A protein and the small-molecule ligand that binds it are described below.
Small molecule (SMILES): CNCCCc1cc(C)cc(N)n1

Sequence of chain 1.D:
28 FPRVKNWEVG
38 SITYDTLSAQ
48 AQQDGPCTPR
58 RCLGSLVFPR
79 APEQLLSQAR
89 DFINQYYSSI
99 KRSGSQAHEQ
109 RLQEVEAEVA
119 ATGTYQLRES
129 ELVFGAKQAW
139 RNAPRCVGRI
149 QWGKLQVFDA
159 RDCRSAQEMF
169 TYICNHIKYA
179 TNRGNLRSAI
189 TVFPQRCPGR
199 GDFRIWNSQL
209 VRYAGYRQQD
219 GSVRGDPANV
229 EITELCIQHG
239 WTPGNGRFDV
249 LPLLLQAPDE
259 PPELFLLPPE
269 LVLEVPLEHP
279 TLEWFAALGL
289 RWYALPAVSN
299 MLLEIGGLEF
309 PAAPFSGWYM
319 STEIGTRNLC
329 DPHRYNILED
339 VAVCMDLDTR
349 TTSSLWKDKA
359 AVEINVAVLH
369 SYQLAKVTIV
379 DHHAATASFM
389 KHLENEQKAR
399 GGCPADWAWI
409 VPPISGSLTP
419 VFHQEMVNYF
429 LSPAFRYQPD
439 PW

Binding-site contacts:
Ligand atom N11 contacts residue HEM1 of chain 1.JA at 3.1 Å (h-bond).
Ligand atom C08 contacts residue GLU321 of chain 1.D at 3.4 Å.
Ligand atom C05 contacts residue PRO294 of chain 1.D at 4.3 Å (hydrophobic).
Ligand atom N02 contacts residue TYR317 of chain 1.D at 3.7 Å.
Ligand atom C10 contacts residue VAL296 of chain 1.D at 4.3 Å (hydrophobic).
Ligand atom C09 contacts residue VAL296 of chain 1.D at 3.9 Å (hydrophobic).
Ligand atom N02 contacts residue PRO294 of chain 1.D at 4.0 Å.
Ligand atom C12 contacts residue HEM1 of chain 1.JA at 3.1 Å.
Ligand atom C07 contacts residue PRO294 of chain 1.D at 3.7 Å (hydrophobic).
Ligand atom C03 contacts residue HEM1 of chain 1.JA at 3.5 Å.
Ligand atom N02 contacts residue HEM1 of chain 1.JA at 3.4 Å.
Ligand atom N01 contacts residue GLU321 of chain 1.D at 2.7 Å (salt-bridge).
Ligand atom C02 contacts residue TRP316 of chain 1.D at 3.7 Å (hydrophobic).
Ligand atom C08 contacts residue VAL296 of chain 1.D at 3.9 Å (hydrophobic).
Ligand atom C02 contacts residue HEM1 of chain 1.JA at 3.8 Å.
Ligand atom C03 contacts residue GLY315 of chain 1.D at 4.2 Å.
Ligand atom C09 contacts residue GLN207 of chain 1.D at 3.5 Å.
Ligand atom N02 contacts residue TRP316 of chain 1.D at 2.7 Å (h-bond).
Ligand atom C06 contacts residue PRO294 of chain 1.D at 4.2 Å (hydrophobic).
Ligand atom C07 contacts residue HEM1 of chain 1.JA at 3.7 Å.
Ligand atom C03 contacts residue PRO294 of chain 1.D at 3.8 Å (hydrophobic).
Ligand atom N11 contacts residue VAL296 of chain 1.D at 4.1 Å.
Ligand atom C10 contacts residue HEM1 of chain 1.JA at 3.9 Å.
Ligand atom C05 contacts residue VAL296 of chain 1.D at 3.7 Å (hydrophobic).
Ligand atom C02 contacts residue GLU321 of chain 1.D at 3.6 Å.
Ligand atom C02 contacts residue PRO294 of chain 1.D at 3.8 Å (hydrophobic).
Ligand atom C09 contacts residue GLU321 of chain 1.D at 3.9 Å.
Ligand atom C04 contacts residue PRO294 of chain 1.D at 3.8 Å (hydrophobic).
Ligand atom C08 contacts residue HEM1 of chain 1.JA at 3.8 Å.
Ligand atom N02 contacts residue MET318 of chain 1.D at 3.9 Å.
Ligand atom N02 contacts residue GLU321 of chain 1.D at 2.9 Å (salt-bridge).
Ligand atom C04 contacts residue HEM1 of chain 1.JA at 4.1 Å.
Ligand atom C07 contacts residue SER314 of chain 1.D at 3.7 Å.
Ligand atom C06 contacts residue GLU321 of chain 1.D at 3.5 Å.
Ligand atom C07 contacts residue PHE313 of chain 1.D at 3.6 Å (hydrophobic).
Ligand atom C10 contacts residue GLN207 of chain 1.D at 3.3 Å.
Ligand atom C03 contacts residue TRP316 of chain 1.D at 3.9 Å (hydrophobic).
Ligand atom C07 contacts residue GLY315 of chain 1.D at 3.5 Å.
Ligand atom N01 contacts residue HEM1 of chain 1.JA at 4.1 Å.
Ligand atom N01 contacts residue PRO294 of chain 1.D at 4.0 Å.